Binding-site contacts:
Ligand atom C3 contacts residue ASN234 of chain 1.G at 3.8 Å.
Ligand atom C1 contacts residue ASN234 of chain 1.G at 1.4 Å.
Ligand atom O7 contacts residue ASN234 of chain 1.G at 4.4 Å.
Ligand atom C7 contacts residue ARG457 of chain 1.D at 4.1 Å.
Ligand atom C5 contacts residue ASN234 of chain 1.G at 3.6 Å.
Ligand atom C5 contacts residue THR236 of chain 1.G at 3.9 Å.
Ligand atom N2 contacts residue ASN234 of chain 1.G at 3.0 Å (h-bond).
Ligand atom O3 contacts residue SER459 of chain 1.D at 4.0 Å.
Ligand atom C1 contacts residue THR108 of chain 1.G at 4.3 Å.
Ligand atom C6 contacts residue THR236 of chain 1.G at 4.2 Å.
Ligand atom C4 contacts residue ASN234 of chain 1.G at 4.2 Å.
Ligand atom C7 contacts residue ASN234 of chain 1.G at 3.8 Å.
Ligand atom C8 contacts residue GLU465 of chain 1.D at 3.5 Å.
Ligand atom O5 contacts residue THR108 of chain 1.G at 3.8 Å.
Ligand atom O7 contacts residue SER459 of chain 1.D at 3.4 Å (h-bond).
Ligand atom C8 contacts residue ASN234 of chain 1.G at 4.5 Å.
Ligand atom C6 contacts residue LYS458 of chain 1.D at 4.1 Å.
Ligand atom C2 contacts residue ASN234 of chain 1.G at 2.5 Å.
Ligand atom C7 contacts residue GLU465 of chain 1.D at 4.4 Å.
Ligand atom C7 contacts residue SER459 of chain 1.D at 4.3 Å.
Ligand atom C1 contacts residue THR236 of chain 1.G at 4.0 Å.
Ligand atom C8 contacts residue LYS462 of chain 1.D at 4.0 Å.
Ligand atom O7 contacts residue ARG457 of chain 1.D at 3.1 Å (salt-bridge).
Ligand atom C8 contacts residue ASN460 of chain 1.D at 4.0 Å.
Ligand atom C6 contacts residue THR108 of chain 1.G at 4.4 Å.
Ligand atom O6 contacts residue THR108 of chain 1.G at 4.3 Å.
Ligand atom O7 contacts residue ASN460 of chain 1.D at 4.2 Å.
Ligand atom O5 contacts residue ASN234 of chain 1.G at 2.3 Å (h-bond).
Ligand atom O5 contacts residue THR236 of chain 1.G at 3.6 Å (h-bond).

A protein and the small-molecule ligand that binds it are described below.
Small molecule (SMILES): CC(=O)N[C@H]1[C@H](O[C@H]2[C@H](O)[C@@H](NC(C)=O)CO[C@@H]2CO)O[C@H](CO)[C@@H](O)[C@@H]1O

Sequence of chain 1.D:
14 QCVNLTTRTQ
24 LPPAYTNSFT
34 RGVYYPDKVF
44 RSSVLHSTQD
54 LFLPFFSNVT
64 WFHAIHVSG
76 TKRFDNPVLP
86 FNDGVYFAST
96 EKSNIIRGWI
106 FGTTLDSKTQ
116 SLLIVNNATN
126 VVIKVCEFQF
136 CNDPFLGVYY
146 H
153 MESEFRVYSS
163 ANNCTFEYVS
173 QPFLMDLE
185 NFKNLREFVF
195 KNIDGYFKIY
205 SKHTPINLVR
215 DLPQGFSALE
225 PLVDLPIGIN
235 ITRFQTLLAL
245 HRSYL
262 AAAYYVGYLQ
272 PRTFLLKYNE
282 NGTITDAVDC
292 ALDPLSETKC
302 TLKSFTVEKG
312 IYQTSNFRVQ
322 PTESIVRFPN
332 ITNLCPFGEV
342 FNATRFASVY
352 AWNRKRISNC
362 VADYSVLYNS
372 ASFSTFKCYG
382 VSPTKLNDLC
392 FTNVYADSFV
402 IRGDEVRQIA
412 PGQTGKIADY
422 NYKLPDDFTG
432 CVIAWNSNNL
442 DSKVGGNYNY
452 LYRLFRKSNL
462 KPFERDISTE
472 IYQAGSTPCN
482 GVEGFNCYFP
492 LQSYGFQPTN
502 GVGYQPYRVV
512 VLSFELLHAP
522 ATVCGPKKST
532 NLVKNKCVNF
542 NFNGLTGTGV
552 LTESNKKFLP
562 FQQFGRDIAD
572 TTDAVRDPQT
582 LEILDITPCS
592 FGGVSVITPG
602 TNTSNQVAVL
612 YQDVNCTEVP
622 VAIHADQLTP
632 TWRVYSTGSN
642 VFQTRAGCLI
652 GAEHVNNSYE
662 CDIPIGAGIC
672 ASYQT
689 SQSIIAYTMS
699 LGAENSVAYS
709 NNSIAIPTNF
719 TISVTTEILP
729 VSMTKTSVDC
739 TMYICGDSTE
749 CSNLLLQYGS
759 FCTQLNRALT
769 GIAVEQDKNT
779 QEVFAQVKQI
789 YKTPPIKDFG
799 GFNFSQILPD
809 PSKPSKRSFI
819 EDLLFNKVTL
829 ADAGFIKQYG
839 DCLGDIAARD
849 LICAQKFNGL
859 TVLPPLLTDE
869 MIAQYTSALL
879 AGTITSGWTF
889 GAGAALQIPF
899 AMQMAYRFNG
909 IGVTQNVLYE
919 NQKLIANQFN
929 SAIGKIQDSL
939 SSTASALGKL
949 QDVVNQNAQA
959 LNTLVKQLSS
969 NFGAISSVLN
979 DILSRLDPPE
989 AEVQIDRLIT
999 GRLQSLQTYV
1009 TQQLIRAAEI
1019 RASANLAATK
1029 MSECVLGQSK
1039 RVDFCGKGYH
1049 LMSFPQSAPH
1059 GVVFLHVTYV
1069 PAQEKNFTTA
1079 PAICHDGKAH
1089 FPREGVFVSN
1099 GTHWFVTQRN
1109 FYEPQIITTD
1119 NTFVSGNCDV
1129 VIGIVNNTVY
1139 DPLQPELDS

Sequence of chain 1.G:
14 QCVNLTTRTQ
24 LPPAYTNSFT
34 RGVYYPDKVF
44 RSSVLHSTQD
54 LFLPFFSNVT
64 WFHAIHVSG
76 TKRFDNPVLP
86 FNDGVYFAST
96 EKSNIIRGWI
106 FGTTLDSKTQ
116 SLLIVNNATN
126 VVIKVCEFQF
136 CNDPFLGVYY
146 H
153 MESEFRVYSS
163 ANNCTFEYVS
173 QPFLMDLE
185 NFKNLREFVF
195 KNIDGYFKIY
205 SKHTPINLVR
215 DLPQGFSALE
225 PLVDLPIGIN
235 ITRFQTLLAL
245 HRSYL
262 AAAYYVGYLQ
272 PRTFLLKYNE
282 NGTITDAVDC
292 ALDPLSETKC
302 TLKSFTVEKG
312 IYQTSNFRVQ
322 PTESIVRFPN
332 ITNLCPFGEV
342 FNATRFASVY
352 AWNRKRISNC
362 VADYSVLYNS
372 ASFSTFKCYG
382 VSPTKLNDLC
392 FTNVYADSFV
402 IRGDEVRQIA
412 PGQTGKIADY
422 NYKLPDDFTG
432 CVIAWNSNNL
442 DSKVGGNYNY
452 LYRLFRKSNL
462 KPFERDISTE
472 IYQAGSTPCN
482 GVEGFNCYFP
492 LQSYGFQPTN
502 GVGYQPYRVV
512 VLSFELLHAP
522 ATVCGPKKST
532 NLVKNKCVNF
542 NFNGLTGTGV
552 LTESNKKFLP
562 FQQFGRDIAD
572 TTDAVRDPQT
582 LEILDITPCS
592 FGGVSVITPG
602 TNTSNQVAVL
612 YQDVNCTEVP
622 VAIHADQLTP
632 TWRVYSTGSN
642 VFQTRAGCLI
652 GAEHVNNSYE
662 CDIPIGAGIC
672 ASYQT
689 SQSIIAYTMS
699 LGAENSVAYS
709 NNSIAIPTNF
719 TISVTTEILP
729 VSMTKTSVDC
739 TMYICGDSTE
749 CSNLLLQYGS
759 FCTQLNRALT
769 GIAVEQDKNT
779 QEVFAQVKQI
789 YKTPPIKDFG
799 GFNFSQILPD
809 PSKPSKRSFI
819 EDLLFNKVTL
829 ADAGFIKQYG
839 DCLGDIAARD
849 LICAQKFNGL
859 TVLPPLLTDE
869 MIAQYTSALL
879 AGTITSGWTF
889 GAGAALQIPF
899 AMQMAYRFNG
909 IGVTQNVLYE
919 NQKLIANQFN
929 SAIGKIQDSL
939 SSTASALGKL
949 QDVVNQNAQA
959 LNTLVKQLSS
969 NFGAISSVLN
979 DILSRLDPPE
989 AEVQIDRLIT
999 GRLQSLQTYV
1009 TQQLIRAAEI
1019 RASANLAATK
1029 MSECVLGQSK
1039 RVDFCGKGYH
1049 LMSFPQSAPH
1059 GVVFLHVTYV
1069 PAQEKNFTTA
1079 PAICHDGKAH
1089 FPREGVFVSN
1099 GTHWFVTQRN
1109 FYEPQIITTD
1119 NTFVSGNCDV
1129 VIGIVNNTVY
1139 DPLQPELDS